This protein binds this small molecule.
Small molecule (SMILES): OC[C@H]1O[C@@H](O[C@@H]2[C@@H](O)[C@H](O)O[C@H](CO)[C@H]2O)[C@H](O)[C@@H](O)[C@@H]1O

Binding-site contacts:
Ligand atom C4 contacts residue GLY170 of chain 1.E at 4.2 Å.
Ligand atom C2 contacts residue ASP203 of chain 1.E at 3.4 Å.
Ligand atom C4 contacts residue GLN210 of chain 1.E at 3.4 Å.
Ligand atom O3 contacts residue ASP203 of chain 1.E at 3.4 Å (salt-bridge).
Ligand atom C5 contacts residue GLY206 of chain 1.E at 4.4 Å.
Ligand atom O5 contacts residue GLY206 of chain 1.E at 3.9 Å.
Ligand atom O5 contacts residue LEU207 of chain 1.E at 4.4 Å.
Ligand atom C3 contacts residue GLY170 of chain 1.E at 4.1 Å.
Ligand atom O2 contacts residue ASP203 of chain 1.E at 2.6 Å (salt-bridge).
Ligand atom O4 contacts residue GLY170 of chain 1.E at 3.3 Å (h-bond).
Ligand atom O3 contacts residue GLY206 of chain 1.E at 4.2 Å.
Ligand atom O4 contacts residue LYS169 of chain 1.E at 4.5 Å.
Ligand atom O4 contacts residue GLN210 of chain 1.E at 2.5 Å (h-bond).
Ligand atom O4 contacts residue GLY206 of chain 1.E at 3.9 Å.
Ligand atom O3 contacts residue GLY170 of chain 1.E at 3.1 Å (h-bond).
Ligand atom C5 contacts residue GLN210 of chain 1.E at 4.0 Å.
Ligand atom O6 contacts residue ILE266 of chain 1.E at 3.7 Å.
Ligand atom C2 contacts residue THR168 of chain 1.E at 4.4 Å.
Ligand atom C4 contacts residue GLY206 of chain 1.E at 4.2 Å.
Ligand atom C3 contacts residue ASP203 of chain 1.E at 4.0 Å.
Ligand atom C2 contacts residue LEU207 of chain 1.E at 4.3 Å (hydrophobic).
Ligand atom O3 contacts residue THR168 of chain 1.E at 2.7 Å (h-bond).
Ligand atom O4 contacts residue PRO202 of chain 1.E at 3.9 Å.
Ligand atom C6 contacts residue PRO202 of chain 1.E at 4.4 Å (hydrophobic).
Ligand atom O4 contacts residue ASP171 of chain 1.E at 4.0 Å.
Ligand atom O2 contacts residue THR168 of chain 1.E at 3.9 Å.
Ligand atom O6 contacts residue GLY206 of chain 1.E at 4.3 Å.
Ligand atom C3 contacts residue PRO202 of chain 1.E at 4.3 Å (hydrophobic).
Ligand atom C4 contacts residue PRO202 of chain 1.E at 3.7 Å (hydrophobic).
Ligand atom C1 contacts residue ASP203 of chain 1.E at 4.0 Å.
Ligand atom O3 contacts residue LYS169 of chain 1.E at 3.5 Å.
Ligand atom O3 contacts residue LEU207 of chain 1.E at 3.8 Å.
Ligand atom C3 contacts residue THR168 of chain 1.E at 3.9 Å.
Ligand atom C6 contacts residue GLN210 of chain 1.E at 3.4 Å.
Ligand atom C4 contacts residue LEU207 of chain 1.E at 4.1 Å (hydrophobic).
Ligand atom O3 contacts residue PRO202 of chain 1.E at 3.7 Å.
Ligand atom C1 contacts residue GLY206 of chain 1.E at 4.5 Å.
Ligand atom C6 contacts residue GLY206 of chain 1.E at 3.8 Å.

Sequence of chain 1.E:
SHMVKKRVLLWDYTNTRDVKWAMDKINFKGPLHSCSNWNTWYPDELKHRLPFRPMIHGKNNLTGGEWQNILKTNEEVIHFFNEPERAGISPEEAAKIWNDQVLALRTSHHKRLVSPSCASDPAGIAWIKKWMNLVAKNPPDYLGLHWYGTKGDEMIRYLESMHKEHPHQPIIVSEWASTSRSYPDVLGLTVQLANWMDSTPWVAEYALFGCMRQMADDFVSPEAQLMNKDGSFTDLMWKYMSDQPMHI